Sequence of chain 3.E:
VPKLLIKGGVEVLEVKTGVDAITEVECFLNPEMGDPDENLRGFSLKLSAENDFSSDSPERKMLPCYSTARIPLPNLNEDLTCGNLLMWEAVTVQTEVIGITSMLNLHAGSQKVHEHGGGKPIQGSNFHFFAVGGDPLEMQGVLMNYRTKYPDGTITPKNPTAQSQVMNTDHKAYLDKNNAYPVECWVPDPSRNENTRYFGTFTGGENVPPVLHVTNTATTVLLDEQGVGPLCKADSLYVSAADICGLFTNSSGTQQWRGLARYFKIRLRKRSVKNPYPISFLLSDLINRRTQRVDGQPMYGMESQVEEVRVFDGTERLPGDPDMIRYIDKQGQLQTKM

A protein and the small-molecule ligand that binds it are described below.
Small molecule (SMILES): CC(=O)N[C@H]1[C@H]([C@H](O)[C@H](O)CO)O[C@@](O[C@H](CO)[C@@H](O)[C@@H]2O[C@@H](C(=O)O)C[C@H](O)[C@H]2NC(C)=O)(C(=O)O)C[C@@H]1O

Binding-site contacts:
Ligand atom O8 contacts residue ASN272 of chain 3.D at 3.4 Å (h-bond).
Ligand atom C1 contacts residue THR276 of chain 3.D at 3.4 Å.
Ligand atom O10 contacts residue PHE75 of chain 3.E at 2.6 Å.
Ligand atom C11 contacts residue THR276 of chain 3.D at 3.4 Å.
Ligand atom O9 contacts residue LEU67 of chain 3.D at 3.2 Å.
Ligand atom C10 contacts residue PHE75 of chain 3.E at 2.7 Å (hydrophobic).
Ligand atom C11 contacts residue GLN278 of chain 3.D at 3.5 Å.
Ligand atom C11 contacts residue LEU62 of chain 3.D at 3.9 Å (hydrophobic).
Ligand atom C6 contacts residue LYS68 of chain 3.D at 3.8 Å.
Ligand atom C6 contacts residue ASN272 of chain 3.D at 3.7 Å.
Ligand atom O9 contacts residue LYS68 of chain 3.D at 2.8 Å (salt-bridge).
Ligand atom O1A contacts residue SER274 of chain 3.D at 3.8 Å.
Ligand atom C5 contacts residue LYS68 of chain 3.D at 3.7 Å.
Ligand atom O1B contacts residue LYS68 of chain 3.D at 3.6 Å.
Ligand atom C11 contacts residue HIS138 of chain 3.C at 3.3 Å.
Ligand atom O8 contacts residue THR276 of chain 3.D at 3.8 Å.
Ligand atom O8 contacts residue GLN278 of chain 3.D at 3.5 Å (h-bond).
Ligand atom O7 contacts residue LEU62 of chain 3.D at 3.5 Å.
Ligand atom C11 contacts residue ASN272 of chain 3.D at 3.6 Å.
Ligand atom C10 contacts residue LEU62 of chain 3.D at 3.5 Å (hydrophobic).
Ligand atom C7 contacts residue GLN278 of chain 3.D at 3.8 Å.
Ligand atom C11 contacts residue LYS68 of chain 3.D at 3.7 Å.
Ligand atom O1B contacts residue THR276 of chain 3.D at 3.5 Å (h-bond).
Ligand atom N5 contacts residue ASN272 of chain 3.D at 3.3 Å (h-bond).
Ligand atom O1A contacts residue THR276 of chain 3.D at 2.6 Å (h-bond).
Ligand atom O1A contacts residue ASN272 of chain 3.D at 3.6 Å (h-bond).
Ligand atom C11 contacts residue PHE75 of chain 3.E at 1.8 Å (hydrophobic).
Ligand atom C10 contacts residue LYS68 of chain 3.D at 3.8 Å.
Ligand atom O10 contacts residue LEU62 of chain 3.D at 3.1 Å.
Ligand atom C9 contacts residue LYS68 of chain 3.D at 3.8 Å.
Ligand atom C9 contacts residue GLN278 of chain 3.D at 3.2 Å.
Ligand atom C11 contacts residue PHE65 of chain 3.D at 3.8 Å (hydrophobic).
Ligand atom C8 contacts residue GLN278 of chain 3.D at 3.7 Å.
Ligand atom O8 contacts residue LYS68 of chain 3.D at 3.5 Å.
Ligand atom N5 contacts residue PHE75 of chain 3.E at 3.8 Å.
Ligand atom N5 contacts residue LYS68 of chain 3.D at 2.9 Å (salt-bridge).
Ligand atom C1 contacts residue SER274 of chain 3.D at 3.4 Å.
Ligand atom C11 contacts residue PHE270 of chain 3.D at 3.9 Å (hydrophobic).
Ligand atom N5 contacts residue GLN278 of chain 3.D at 3.9 Å.
Ligand atom O1B contacts residue SER274 of chain 3.D at 2.4 Å (h-bond).

Sequence of chain 3.C:
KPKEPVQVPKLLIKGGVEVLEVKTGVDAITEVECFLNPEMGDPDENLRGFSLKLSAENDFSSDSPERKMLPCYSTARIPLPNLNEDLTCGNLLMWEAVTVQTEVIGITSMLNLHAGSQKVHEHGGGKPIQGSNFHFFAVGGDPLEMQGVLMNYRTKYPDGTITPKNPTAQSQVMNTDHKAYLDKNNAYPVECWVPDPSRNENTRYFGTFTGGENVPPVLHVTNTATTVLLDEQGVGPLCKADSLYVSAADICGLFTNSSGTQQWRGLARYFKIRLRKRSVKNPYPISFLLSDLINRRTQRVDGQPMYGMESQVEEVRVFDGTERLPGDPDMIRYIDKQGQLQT

Sequence of chain 3.D:
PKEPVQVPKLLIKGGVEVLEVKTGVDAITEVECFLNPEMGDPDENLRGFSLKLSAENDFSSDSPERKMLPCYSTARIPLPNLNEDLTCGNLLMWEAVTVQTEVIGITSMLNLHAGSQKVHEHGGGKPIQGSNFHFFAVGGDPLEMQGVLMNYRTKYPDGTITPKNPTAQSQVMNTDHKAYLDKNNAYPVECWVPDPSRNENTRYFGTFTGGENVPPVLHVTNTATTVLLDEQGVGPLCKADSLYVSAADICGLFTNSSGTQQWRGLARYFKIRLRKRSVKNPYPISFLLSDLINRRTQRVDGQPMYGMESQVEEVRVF